Sequence of chain 1.A:
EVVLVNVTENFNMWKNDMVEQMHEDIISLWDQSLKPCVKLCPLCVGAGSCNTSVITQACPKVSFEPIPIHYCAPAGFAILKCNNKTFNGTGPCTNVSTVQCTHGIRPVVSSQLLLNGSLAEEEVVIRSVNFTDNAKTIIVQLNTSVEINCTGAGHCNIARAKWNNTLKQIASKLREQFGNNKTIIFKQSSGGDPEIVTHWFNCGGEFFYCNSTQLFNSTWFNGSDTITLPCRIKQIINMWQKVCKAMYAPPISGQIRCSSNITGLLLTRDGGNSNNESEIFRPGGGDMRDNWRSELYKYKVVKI

Binding-site contacts:
Ligand atom C4 contacts residue ASN217 of chain 1.A at 4.1 Å.
Ligand atom O7 contacts residue ASN217 of chain 1.A at 3.4 Å (h-bond).
Ligand atom O6 contacts residue ASN217 of chain 1.A at 3.6 Å (h-bond).
Ligand atom C8 contacts residue THR213 of chain 1.A at 3.8 Å.
Ligand atom N2 contacts residue ASN217 of chain 1.A at 2.7 Å (h-bond).
Ligand atom C1 contacts residue ASN217 of chain 1.A at 1.4 Å.
Ligand atom C3 contacts residue ASN217 of chain 1.A at 3.6 Å.
Ligand atom C2 contacts residue ASN217 of chain 1.A at 2.2 Å.
Ligand atom C8 contacts residue ASN217 of chain 1.A at 4.2 Å.
Ligand atom O5 contacts residue ASN217 of chain 1.A at 2.4 Å (h-bond).
Ligand atom C5 contacts residue ASN217 of chain 1.A at 3.6 Å.
Ligand atom C7 contacts residue THR213 of chain 1.A at 4.3 Å.
Ligand atom O7 contacts residue THR213 of chain 1.A at 4.2 Å.
Ligand atom C7 contacts residue ASN217 of chain 1.A at 3.2 Å.

The small molecule below binds the protein below.
Small molecule (SMILES): CC(=O)N[C@@H]1[C@@H](O)[C@H](O)[C@@H](CO)O[C@H]1O